Binding-site contacts:
Ligand atom C18 contacts residue GLY47 of chain 1.BA at 3.4 Å.
Ligand atom B8 contacts residue LYS33 of chain 1.BA at 3.8 Å.
Ligand atom O19 contacts residue THR21 of chain 1.BA at 3.3 Å (h-bond).
Ligand atom O28 contacts residue THR1 of chain 1.BA at 2.2 Å (h-bond).
Ligand atom C17 contacts residue GLY47 of chain 1.BA at 3.5 Å.
Ligand atom C31 contacts residue THR22 of chain 1.BA at 3.9 Å.
Ligand atom C23 contacts residue GLY47 of chain 1.BA at 3.7 Å.
Ligand atom N20 contacts residue THR1 of chain 1.BA at 3.8 Å.
Ligand atom C31 contacts residue HIS114 of chain 1.V at 3.6 Å.
Ligand atom C11 contacts residue GLY47 of chain 1.BA at 4.0 Å.
Ligand atom C2 contacts residue THR20 of chain 1.BA at 3.5 Å.
Ligand atom N37 contacts residue HIS114 of chain 1.V at 3.4 Å.
Ligand atom O27 contacts residue THR1 of chain 1.BA at 2.5 Å (h-bond).
Ligand atom N36 contacts residue TYR97 of chain 1.V at 3.7 Å.
Ligand atom C7 contacts residue THR21 of chain 1.BA at 3.8 Å.
Ligand atom C22 contacts residue GLY47 of chain 1.BA at 3.7 Å.
Ligand atom C2 contacts residue THR21 of chain 1.BA at 3.7 Å.
Ligand atom C25 contacts residue LYS33 of chain 1.BA at 3.9 Å.
Ligand atom C33 contacts residue THR22 of chain 1.BA at 3.3 Å.
Ligand atom C39 contacts residue THR22 of chain 1.BA at 3.9 Å.
Ligand atom C32 contacts residue HIS114 of chain 1.V at 3.7 Å.
Ligand atom C21 contacts residue LYS33 of chain 1.BA at 3.9 Å.
Ligand atom C17 contacts residue SER48 of chain 1.BA at 3.8 Å.
Ligand atom C24 contacts residue ARG45 of chain 1.BA at 3.5 Å.
Ligand atom O8 contacts residue ALA49 of chain 1.BA at 3.2 Å (h-bond).
Ligand atom C22 contacts residue LYS33 of chain 1.BA at 3.9 Å.
Ligand atom C41 contacts residue THR22 of chain 1.BA at 3.7 Å.
Ligand atom C16 contacts residue SER48 of chain 1.BA at 3.8 Å.
Ligand atom C21 contacts residue GLY47 of chain 1.BA at 3.7 Å.
Ligand atom B8 contacts residue THR1 of chain 1.BA at 1.4 Å.
Ligand atom C22 contacts residue THR1 of chain 1.BA at 3.1 Å.
Ligand atom N36 contacts residue HIS114 of chain 1.V at 3.9 Å.
Ligand atom O27 contacts residue GLY47 of chain 1.BA at 3.2 Å (h-bond).
Ligand atom C21 contacts residue THR1 of chain 1.BA at 2.6 Å.
Ligand atom C10 contacts residue GLY47 of chain 1.BA at 3.4 Å.
Ligand atom N9 contacts residue THR21 of chain 1.BA at 3.1 Å (h-bond).
Ligand atom N20 contacts residue GLY47 of chain 1.BA at 2.7 Å (h-bond).
Ligand atom C24 contacts residue THR52 of chain 1.BA at 3.8 Å.
Ligand atom O19 contacts residue THR20 of chain 1.BA at 3.6 Å.
Ligand atom C25 contacts residue THR20 of chain 1.BA at 3.5 Å.

Sequence of chain 1.V:
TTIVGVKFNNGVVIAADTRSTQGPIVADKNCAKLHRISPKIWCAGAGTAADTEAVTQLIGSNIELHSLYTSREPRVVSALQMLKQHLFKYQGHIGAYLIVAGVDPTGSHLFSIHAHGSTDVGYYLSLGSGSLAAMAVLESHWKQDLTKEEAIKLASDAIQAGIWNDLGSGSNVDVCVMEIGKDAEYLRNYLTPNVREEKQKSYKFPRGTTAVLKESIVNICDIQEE

A protein and the small-molecule ligand that binds it are described below.
Small molecule (SMILES): CC(C)C[C@H](NC(=O)[C@H](Cc1ccccc1)NC(=O)C/C=C/c1cn(CCOCCOCCOCC(=O)O)nn1)B(O)O

Sequence of chain 1.BA:
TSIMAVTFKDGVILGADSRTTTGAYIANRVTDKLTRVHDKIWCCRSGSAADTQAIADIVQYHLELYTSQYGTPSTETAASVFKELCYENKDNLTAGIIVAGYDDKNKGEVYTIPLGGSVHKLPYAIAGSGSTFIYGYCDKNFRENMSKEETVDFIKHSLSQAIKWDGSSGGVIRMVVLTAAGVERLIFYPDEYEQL